Sequence of chain 15.B:
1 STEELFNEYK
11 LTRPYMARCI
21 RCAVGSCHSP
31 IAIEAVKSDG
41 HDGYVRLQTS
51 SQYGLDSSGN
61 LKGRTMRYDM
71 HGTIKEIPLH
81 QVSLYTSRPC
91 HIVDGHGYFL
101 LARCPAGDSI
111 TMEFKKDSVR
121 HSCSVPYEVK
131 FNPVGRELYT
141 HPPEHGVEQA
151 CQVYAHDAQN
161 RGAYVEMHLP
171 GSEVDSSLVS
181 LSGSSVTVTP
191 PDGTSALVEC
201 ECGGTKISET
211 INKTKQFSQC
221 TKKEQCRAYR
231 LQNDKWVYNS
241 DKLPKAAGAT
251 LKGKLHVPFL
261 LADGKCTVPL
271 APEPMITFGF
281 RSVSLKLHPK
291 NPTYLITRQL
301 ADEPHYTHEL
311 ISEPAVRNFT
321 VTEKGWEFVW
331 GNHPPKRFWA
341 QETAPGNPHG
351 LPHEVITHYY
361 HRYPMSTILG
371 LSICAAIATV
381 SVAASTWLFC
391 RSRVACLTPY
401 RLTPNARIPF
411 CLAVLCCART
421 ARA

Binding-site contacts:
Ligand atom C6 contacts residue ASN318 of chain 15.B at 3.2 Å.
Ligand atom O5 contacts residue SER284 of chain 15.B at 4.2 Å.
Ligand atom C5 contacts residue SER284 of chain 15.B at 4.5 Å.
Ligand atom N2 contacts residue GLU305 of chain 28.A at 4.4 Å.
Ligand atom C7 contacts residue GLU305 of chain 28.A at 3.6 Å.
Ligand atom C8 contacts residue GLU305 of chain 28.A at 4.5 Å.
Ligand atom O6 contacts residue SER284 of chain 15.B at 2.4 Å (h-bond).
Ligand atom C6 contacts residue SER284 of chain 15.B at 3.4 Å.
Ligand atom O6 contacts residue ASN318 of chain 15.B at 2.9 Å (h-bond).
Ligand atom O7 contacts residue GLU305 of chain 28.A at 2.4 Å (salt-bridge).

Sequence of chain 28.A:
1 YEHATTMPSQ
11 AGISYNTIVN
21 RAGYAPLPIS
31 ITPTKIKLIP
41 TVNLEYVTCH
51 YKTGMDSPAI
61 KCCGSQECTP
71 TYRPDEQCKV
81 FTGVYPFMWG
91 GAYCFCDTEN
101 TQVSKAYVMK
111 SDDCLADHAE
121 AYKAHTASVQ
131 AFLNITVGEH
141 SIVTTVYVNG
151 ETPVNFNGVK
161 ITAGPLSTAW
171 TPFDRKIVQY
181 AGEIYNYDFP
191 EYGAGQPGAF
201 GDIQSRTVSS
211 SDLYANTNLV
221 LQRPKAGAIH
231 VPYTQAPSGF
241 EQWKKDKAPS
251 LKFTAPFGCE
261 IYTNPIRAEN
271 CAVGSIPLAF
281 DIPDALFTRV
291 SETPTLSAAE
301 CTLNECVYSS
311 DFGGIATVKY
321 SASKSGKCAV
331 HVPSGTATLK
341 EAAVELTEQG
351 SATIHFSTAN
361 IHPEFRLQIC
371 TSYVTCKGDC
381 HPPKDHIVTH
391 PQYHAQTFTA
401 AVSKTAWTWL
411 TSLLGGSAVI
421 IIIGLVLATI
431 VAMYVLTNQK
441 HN

This protein binds this small molecule.
Small molecule (SMILES): CC(=O)N[C@@H]1[C@@H](O)[C@H](O)[C@@H](CO)O[C@H]1O